Sequence of chain 1.B:
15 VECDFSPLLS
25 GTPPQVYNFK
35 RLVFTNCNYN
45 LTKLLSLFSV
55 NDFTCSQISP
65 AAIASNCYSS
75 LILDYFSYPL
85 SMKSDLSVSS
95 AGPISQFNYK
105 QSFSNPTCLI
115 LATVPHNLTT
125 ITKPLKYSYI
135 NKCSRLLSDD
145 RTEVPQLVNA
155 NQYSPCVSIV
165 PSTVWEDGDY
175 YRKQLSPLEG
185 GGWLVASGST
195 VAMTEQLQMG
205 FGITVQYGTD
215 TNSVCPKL

Binding-site contacts:
Ligand atom C1 contacts residue THR193 of chain 1.A at 4.0 Å.
Ligand atom N2 contacts residue GLU170 of chain 1.B at 4.2 Å.
Ligand atom C5 contacts residue THR193 of chain 1.A at 3.9 Å.
Ligand atom O5 contacts residue TRP169 of chain 1.B at 4.0 Å.
Ligand atom C6 contacts residue THR193 of chain 1.A at 4.1 Å.
Ligand atom C6 contacts residue TRP169 of chain 1.B at 4.0 Å (hydrophobic).
Ligand atom C4 contacts residue TRP169 of chain 1.B at 3.9 Å (hydrophobic).
Ligand atom C8 contacts residue TRP169 of chain 1.B at 4.2 Å (hydrophobic).
Ligand atom C1 contacts residue ASN191 of chain 1.A at 1.4 Å.
Ligand atom C7 contacts residue ILE156 of chain 1.A at 3.9 Å (hydrophobic).
Ligand atom C4 contacts residue TRP169 of chain 1.B at 4.3 Å (hydrophobic).
Ligand atom O5 contacts residue TRP169 of chain 1.B at 3.8 Å.
Ligand atom O5 contacts residue ASN191 of chain 1.A at 2.3 Å (h-bond).
Ligand atom C4 contacts residue ASN191 of chain 1.A at 4.2 Å.
Ligand atom C8 contacts residue ASN191 of chain 1.A at 4.3 Å.
Ligand atom O2 contacts residue TRP169 of chain 1.B at 3.4 Å.
Ligand atom C3 contacts residue ASN191 of chain 1.A at 3.8 Å.
Ligand atom O3 contacts residue TRP169 of chain 1.B at 3.8 Å.
Ligand atom O7 contacts residue THR193 of chain 1.A at 4.2 Å.
Ligand atom C8 contacts residue ILE156 of chain 1.A at 3.6 Å (hydrophobic).
Ligand atom O7 contacts residue GLU170 of chain 1.B at 4.2 Å.
Ligand atom C2 contacts residue TRP169 of chain 1.B at 4.2 Å (hydrophobic).
Ligand atom C7 contacts residue GLU170 of chain 1.B at 3.9 Å.
Ligand atom C2 contacts residue ASN191 of chain 1.A at 2.4 Å.
Ligand atom N2 contacts residue ASN191 of chain 1.A at 2.9 Å (h-bond).
Ligand atom C8 contacts residue GLU170 of chain 1.B at 3.8 Å.
Ligand atom O5 contacts residue THR193 of chain 1.A at 3.9 Å.
Ligand atom C6 contacts residue ASP194 of chain 1.A at 3.6 Å.
Ligand atom O7 contacts residue LYS229 of chain 1.A at 3.5 Å.
Ligand atom O3 contacts residue GLU170 of chain 1.B at 3.7 Å.
Ligand atom O6 contacts residue ASP194 of chain 1.A at 3.8 Å.
Ligand atom O6 contacts residue ASP173 of chain 1.B at 3.2 Å (salt-bridge).
Ligand atom C5 contacts residue ASN191 of chain 1.A at 3.6 Å.
Ligand atom O7 contacts residue ASN191 of chain 1.A at 2.9 Å (h-bond).
Ligand atom C5 contacts residue TRP169 of chain 1.B at 4.3 Å (hydrophobic).
Ligand atom C7 contacts residue ASN191 of chain 1.A at 3.1 Å.
Ligand atom O6 contacts residue ASN191 of chain 1.A at 4.4 Å.
Ligand atom N2 contacts residue ILE156 of chain 1.A at 4.1 Å.
Ligand atom C6 contacts residue TRP169 of chain 1.B at 4.1 Å (hydrophobic).
Ligand atom O6 contacts residue TRP169 of chain 1.B at 4.0 Å.

A protein and the small-molecule ligand that binds it are described below.
Small molecule (SMILES): CC(=O)N[C@H]1[C@H](O[C@H]2[C@H](O)[C@@H](NC(C)=O)CO[C@@H]2CO)O[C@H](CO)[C@@H](O[C@@H]2O[C@H](CO)[C@@H](O)[C@H](O)[C@@H]2O)[C@@H]1O

Sequence of chain 1.A:
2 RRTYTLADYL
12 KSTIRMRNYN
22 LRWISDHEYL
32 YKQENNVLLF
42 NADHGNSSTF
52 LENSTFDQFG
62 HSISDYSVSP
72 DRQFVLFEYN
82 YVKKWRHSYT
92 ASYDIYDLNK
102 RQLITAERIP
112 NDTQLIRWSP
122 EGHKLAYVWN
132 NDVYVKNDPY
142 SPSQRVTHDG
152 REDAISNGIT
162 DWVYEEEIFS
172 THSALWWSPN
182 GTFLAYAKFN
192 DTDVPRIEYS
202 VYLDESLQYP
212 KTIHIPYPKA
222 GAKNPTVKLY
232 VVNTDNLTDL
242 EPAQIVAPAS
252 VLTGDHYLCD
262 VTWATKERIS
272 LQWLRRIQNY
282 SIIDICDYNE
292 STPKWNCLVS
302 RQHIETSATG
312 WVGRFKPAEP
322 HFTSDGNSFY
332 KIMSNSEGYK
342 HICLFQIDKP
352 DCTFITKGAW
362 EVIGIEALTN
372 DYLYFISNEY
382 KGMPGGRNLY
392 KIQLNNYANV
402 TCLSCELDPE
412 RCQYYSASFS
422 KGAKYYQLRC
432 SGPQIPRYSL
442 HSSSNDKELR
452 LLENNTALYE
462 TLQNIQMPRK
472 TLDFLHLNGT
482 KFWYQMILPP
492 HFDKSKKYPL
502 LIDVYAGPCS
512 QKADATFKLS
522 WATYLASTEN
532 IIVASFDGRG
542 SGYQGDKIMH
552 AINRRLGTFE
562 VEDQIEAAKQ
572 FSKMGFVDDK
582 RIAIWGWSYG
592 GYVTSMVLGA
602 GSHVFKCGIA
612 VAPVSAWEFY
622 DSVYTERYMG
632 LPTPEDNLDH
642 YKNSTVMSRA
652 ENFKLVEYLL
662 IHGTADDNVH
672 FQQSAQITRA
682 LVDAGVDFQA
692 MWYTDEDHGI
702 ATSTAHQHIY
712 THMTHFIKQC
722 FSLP